This small molecule binds to this protein.
Small molecule (SMILES): CC(=O)N[C@@H]1[C@@H](O)[C@H](O)[C@@H](CO)O[C@H]1O

Sequence of chain 1.A:
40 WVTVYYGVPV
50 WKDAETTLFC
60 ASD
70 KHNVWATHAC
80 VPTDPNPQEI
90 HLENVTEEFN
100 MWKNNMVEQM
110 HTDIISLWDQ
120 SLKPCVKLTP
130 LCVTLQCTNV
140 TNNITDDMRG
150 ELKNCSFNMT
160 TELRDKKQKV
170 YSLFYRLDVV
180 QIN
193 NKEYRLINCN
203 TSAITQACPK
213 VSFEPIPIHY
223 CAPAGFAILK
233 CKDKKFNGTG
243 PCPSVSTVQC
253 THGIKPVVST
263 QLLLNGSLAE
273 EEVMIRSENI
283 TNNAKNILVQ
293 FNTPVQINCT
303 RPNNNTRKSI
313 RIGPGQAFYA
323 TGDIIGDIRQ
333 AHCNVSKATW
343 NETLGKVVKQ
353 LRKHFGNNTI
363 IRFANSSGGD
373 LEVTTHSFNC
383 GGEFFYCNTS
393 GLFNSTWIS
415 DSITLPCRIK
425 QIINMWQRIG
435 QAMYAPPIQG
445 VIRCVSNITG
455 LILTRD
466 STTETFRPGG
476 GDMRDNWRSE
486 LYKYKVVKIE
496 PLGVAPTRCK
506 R

Binding-site contacts:
Ligand atom N2 contacts residue ASN343 of chain 1.A at 2.9 Å (h-bond).
Ligand atom C3 contacts residue ASN343 of chain 1.A at 3.9 Å.
Ligand atom C4 contacts residue ASN343 of chain 1.A at 4.4 Å.
Ligand atom C1 contacts residue ASN343 of chain 1.A at 1.5 Å.
Ligand atom O5 contacts residue ASN343 of chain 1.A at 2.5 Å (h-bond).
Ligand atom C8 contacts residue ASN343 of chain 1.A at 3.9 Å.
Ligand atom C2 contacts residue ASN343 of chain 1.A at 2.6 Å.
Ligand atom C5 contacts residue ASN343 of chain 1.A at 3.8 Å.
Ligand atom C2 contacts residue TRP399 of chain 1.A at 3.9 Å (hydrophobic).
Ligand atom O7 contacts residue GLU344 of chain 1.A at 4.1 Å.
Ligand atom O3 contacts residue TRP399 of chain 1.A at 4.4 Å.
Ligand atom C8 contacts residue GLU344 of chain 1.A at 3.1 Å.
Ligand atom O7 contacts residue TRP399 of chain 1.A at 3.6 Å.
Ligand atom C7 contacts residue GLU344 of chain 1.A at 4.2 Å.
Ligand atom O7 contacts residue ASN343 of chain 1.A at 3.2 Å (h-bond).
Ligand atom O5 contacts residue TRP399 of chain 1.A at 4.4 Å.
Ligand atom C7 contacts residue ASN343 of chain 1.A at 3.5 Å.